Sequence of chain 1.B:
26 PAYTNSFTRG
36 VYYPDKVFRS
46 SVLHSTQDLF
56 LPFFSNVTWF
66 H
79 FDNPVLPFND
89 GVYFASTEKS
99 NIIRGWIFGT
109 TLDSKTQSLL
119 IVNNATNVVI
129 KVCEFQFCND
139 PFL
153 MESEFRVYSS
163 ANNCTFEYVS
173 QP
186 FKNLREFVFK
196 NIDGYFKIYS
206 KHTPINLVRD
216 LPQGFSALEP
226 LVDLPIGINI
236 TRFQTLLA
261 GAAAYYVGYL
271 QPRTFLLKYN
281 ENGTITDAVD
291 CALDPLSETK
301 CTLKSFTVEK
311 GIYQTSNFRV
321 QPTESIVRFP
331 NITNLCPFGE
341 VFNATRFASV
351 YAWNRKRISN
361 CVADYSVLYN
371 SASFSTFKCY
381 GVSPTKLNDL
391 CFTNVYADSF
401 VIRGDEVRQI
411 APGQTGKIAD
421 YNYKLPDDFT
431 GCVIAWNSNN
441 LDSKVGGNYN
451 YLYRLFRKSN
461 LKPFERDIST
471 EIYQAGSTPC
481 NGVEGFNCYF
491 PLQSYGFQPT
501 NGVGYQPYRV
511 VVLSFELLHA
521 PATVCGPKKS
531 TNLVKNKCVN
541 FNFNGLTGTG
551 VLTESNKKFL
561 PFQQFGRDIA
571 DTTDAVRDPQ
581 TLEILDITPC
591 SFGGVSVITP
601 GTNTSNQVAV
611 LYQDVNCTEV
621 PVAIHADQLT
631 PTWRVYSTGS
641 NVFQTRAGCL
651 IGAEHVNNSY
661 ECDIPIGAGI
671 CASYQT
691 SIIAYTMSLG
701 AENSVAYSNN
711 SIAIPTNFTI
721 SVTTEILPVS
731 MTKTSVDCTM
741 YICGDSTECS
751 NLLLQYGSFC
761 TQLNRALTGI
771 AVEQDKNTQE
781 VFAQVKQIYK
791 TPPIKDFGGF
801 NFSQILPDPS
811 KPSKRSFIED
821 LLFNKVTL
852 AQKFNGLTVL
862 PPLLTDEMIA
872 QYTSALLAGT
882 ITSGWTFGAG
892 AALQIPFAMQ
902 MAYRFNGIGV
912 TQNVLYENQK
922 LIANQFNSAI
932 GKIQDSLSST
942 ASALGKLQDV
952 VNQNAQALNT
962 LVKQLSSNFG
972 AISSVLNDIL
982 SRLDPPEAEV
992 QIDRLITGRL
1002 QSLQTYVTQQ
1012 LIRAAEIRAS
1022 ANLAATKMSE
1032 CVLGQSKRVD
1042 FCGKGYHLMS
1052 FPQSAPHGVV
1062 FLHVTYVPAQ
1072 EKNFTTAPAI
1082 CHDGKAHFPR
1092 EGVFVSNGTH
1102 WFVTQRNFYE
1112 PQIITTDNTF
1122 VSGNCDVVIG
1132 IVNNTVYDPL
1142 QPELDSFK

Binding-site contacts:
Ligand atom C1 contacts residue ASN1134 of chain 1.B at 3.4 Å.
Ligand atom O5 contacts residue ASN1134 of chain 1.B at 3.6 Å.
Ligand atom C2 contacts residue ASN1134 of chain 1.B at 4.2 Å.

The protein below binds the small molecule below.
Small molecule (SMILES): CC(=O)N[C@H]1[C@H](O[C@H]2[C@H](O)[C@@H](NC(C)=O)CO[C@@H]2CO)O[C@H](CO)[C@@H](O)[C@@H]1O